The small molecule below binds the protein below.
Small molecule (SMILES): CC(=O)N[C@@H]1[C@@H](O)[C@H](O)[C@@H](CO)O[C@H]1O

Sequence of chain 1.B:
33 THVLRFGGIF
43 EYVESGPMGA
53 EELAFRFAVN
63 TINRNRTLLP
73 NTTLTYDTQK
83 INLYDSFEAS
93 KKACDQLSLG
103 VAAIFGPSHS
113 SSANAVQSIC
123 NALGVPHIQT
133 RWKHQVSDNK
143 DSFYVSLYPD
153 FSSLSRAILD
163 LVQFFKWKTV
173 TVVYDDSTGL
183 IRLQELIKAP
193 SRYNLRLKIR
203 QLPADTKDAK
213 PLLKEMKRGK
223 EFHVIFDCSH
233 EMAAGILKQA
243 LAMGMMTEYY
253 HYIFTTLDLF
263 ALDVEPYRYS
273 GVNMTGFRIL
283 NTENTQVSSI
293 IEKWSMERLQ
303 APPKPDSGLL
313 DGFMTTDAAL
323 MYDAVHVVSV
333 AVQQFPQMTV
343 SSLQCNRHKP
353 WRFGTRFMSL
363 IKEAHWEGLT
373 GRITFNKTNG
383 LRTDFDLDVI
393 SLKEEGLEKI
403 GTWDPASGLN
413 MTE

Binding-site contacts:
Ligand atom C7 contacts residue HIS253 of chain 1.B at 4.2 Å.
Ligand atom C7 contacts residue TYR252 of chain 1.B at 4.1 Å (hydrophobic).
Ligand atom O7 contacts residue HIS253 of chain 1.B at 4.4 Å.
Ligand atom C7 contacts residue TYR251 of chain 1.B at 4.4 Å (hydrophobic).
Ligand atom O5 contacts residue ASN275 of chain 1.B at 2.5 Å (h-bond).
Ligand atom O7 contacts residue TYR251 of chain 1.B at 3.4 Å.
Ligand atom O6 contacts residue PHE167 of chain 1.B at 4.0 Å.
Ligand atom N2 contacts residue ASN275 of chain 1.B at 3.0 Å (h-bond).
Ligand atom C7 contacts residue GLU250 of chain 1.B at 3.7 Å.
Ligand atom C2 contacts residue ASN275 of chain 1.B at 2.7 Å.
Ligand atom C1 contacts residue ASN275 of chain 1.B at 1.4 Å.
Ligand atom C7 contacts residue ASN275 of chain 1.B at 4.1 Å.
Ligand atom C8 contacts residue HIS253 of chain 1.B at 3.7 Å.
Ligand atom C4 contacts residue ASN275 of chain 1.B at 4.2 Å.
Ligand atom C8 contacts residue TYR251 of chain 1.B at 4.4 Å (hydrophobic).
Ligand atom O7 contacts residue TYR252 of chain 1.B at 3.4 Å (h-bond).
Ligand atom N2 contacts residue GLU250 of chain 1.B at 4.2 Å.
Ligand atom C5 contacts residue ASN275 of chain 1.B at 3.5 Å.
Ligand atom C8 contacts residue HIS225 of chain 1.B at 3.9 Å.
Ligand atom C3 contacts residue ASN275 of chain 1.B at 3.7 Å.
Ligand atom O7 contacts residue GLU250 of chain 1.B at 2.8 Å (salt-bridge).